Binding-site contacts:
Ligand atom PA contacts residue MG1 of chain 1.C at 3.5 Å.
Ligand atom N3 contacts residue TYR166 of chain 1.A at 3.2 Å.
Ligand atom C2' contacts residue TYR166 of chain 1.A at 3.2 Å (hydrophobic).
Ligand atom O2A contacts residue ASP100 of chain 1.A at 3.1 Å (salt-bridge).
Ligand atom O3B contacts residue SER128 of chain 1.A at 3.5 Å.
Ligand atom PB contacts residue LYS47 of chain 1.A at 3.6 Å.
Ligand atom O3B contacts residue PRO129 of chain 1.A at 3.2 Å.
Ligand atom C5' contacts residue ASP98 of chain 1.A at 3.7 Å.
Ligand atom O2A contacts residue MG1 of chain 1.C at 2.2 Å.
Ligand atom O1G contacts residue SER130 of chain 1.A at 2.6 Å (h-bond).
Ligand atom O1G contacts residue LYS47 of chain 1.A at 2.9 Å (salt-bridge).
Ligand atom O2B contacts residue ASP98 of chain 1.A at 3.2 Å (salt-bridge).
Ligand atom C6 contacts residue LYS47 of chain 1.A at 3.5 Å.
Ligand atom O2G contacts residue ASP100 of chain 1.A at 3.1 Å (salt-bridge).
Ligand atom C5 contacts residue LYS47 of chain 1.A at 3.3 Å.
Ligand atom N7 contacts residue LYS47 of chain 1.A at 3.6 Å.
Ligand atom C4 contacts residue TYR166 of chain 1.A at 3.5 Å (hydrophobic).
Ligand atom O3B contacts residue LYS47 of chain 1.A at 3.4 Å.
Ligand atom O1B contacts residue THR168 of chain 1.A at 2.7 Å (h-bond).
Ligand atom O3G contacts residue SER128 of chain 1.A at 2.4 Å (h-bond).
Ligand atom O2A contacts residue ASP98 of chain 1.A at 3.2 Å (salt-bridge).
Ligand atom PG contacts residue MG1 of chain 1.C at 3.5 Å.
Ligand atom O3G contacts residue SER130 of chain 1.A at 3.1 Å.
Ligand atom N9 contacts residue TYR166 of chain 1.A at 3.7 Å.
Ligand atom O2B contacts residue MG1 of chain 1.C at 2.5 Å.
Ligand atom O3A contacts residue LYS47 of chain 1.A at 3.2 Å (salt-bridge).
Ligand atom PG contacts residue SER130 of chain 1.A at 3.5 Å.
Ligand atom O2G contacts residue MG1 of chain 1.C at 2.2 Å.
Ligand atom O4' contacts residue ARG165 of chain 1.A at 3.0 Å (salt-bridge).
Ligand atom O3' contacts residue MET167 of chain 1.A at 3.6 Å.
Ligand atom O2B contacts residue HIS135 of chain 1.A at 2.6 Å (h-bond).
Ligand atom O4' contacts residue TYR166 of chain 1.A at 3.6 Å.
Ligand atom O3' contacts residue THR168 of chain 1.A at 3.2 Å (h-bond).
Ligand atom PB contacts residue MG1 of chain 1.C at 3.5 Å.
Ligand atom O1B contacts residue LYS47 of chain 1.A at 3.3 Å.
Ligand atom O1B contacts residue PRO129 of chain 1.A at 3.6 Å.
Ligand atom C1' contacts residue TYR166 of chain 1.A at 3.2 Å (hydrophobic).
Ligand atom O3G contacts residue ASP132 of chain 1.A at 3.5 Å (salt-bridge).
Ligand atom O3' contacts residue HIS135 of chain 1.A at 3.4 Å.
Ligand atom PG contacts residue SER128 of chain 1.A at 3.4 Å.

Sequence of chain 1.A:
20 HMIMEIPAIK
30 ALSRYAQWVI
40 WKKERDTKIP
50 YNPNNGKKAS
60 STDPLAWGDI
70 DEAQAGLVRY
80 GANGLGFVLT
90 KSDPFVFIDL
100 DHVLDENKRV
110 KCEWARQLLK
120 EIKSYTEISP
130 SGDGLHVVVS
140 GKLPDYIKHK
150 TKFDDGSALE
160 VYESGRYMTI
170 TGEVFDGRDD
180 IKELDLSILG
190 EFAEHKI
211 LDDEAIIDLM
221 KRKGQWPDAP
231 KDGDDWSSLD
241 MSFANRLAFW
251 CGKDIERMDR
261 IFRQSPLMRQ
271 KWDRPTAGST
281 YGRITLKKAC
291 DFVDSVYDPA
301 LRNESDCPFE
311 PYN

This small molecule binds to this protein.
Small molecule (SMILES): Nc1ncnc2c1ncn2[C@H]1C[C@H](O)[C@@H](CO[P](=O)(O)O[P](=O)(O)OP(=O)(O)O)O1